Sequence of chain 31.F:
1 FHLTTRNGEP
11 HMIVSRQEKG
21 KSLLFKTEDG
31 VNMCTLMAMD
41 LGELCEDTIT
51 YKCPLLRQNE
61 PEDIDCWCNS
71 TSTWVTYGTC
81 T

Binding-site contacts:
Ligand atom O3 contacts residue BMA1 of chain 31.BA at 1.1 Å.
Ligand atom O6 contacts residue NAG1 of chain 31.Z at 4.5 Å.
Ligand atom C3 contacts residue NAG1 of chain 31.Z at 4.1 Å.
Ligand atom C3 contacts residue BMA1 of chain 31.BA at 2.5 Å.
Ligand atom C5 contacts residue NAG1 of chain 31.Z at 3.8 Å.
Ligand atom C2 contacts residue NAG1 of chain 31.Z at 2.9 Å.
Ligand atom C2 contacts residue HIS2 of chain 31.F at 4.5 Å.
Ligand atom C2 contacts residue BMA1 of chain 31.BA at 3.2 Å.
Ligand atom C4 contacts residue BMA1 of chain 31.BA at 3.6 Å.
Ligand atom O2 contacts residue HIS2 of chain 31.F at 3.4 Å (h-bond).
Ligand atom C1 contacts residue NAG1 of chain 31.Z at 1.7 Å.
Ligand atom O4 contacts residue BMA1 of chain 31.BA at 4.0 Å.
Ligand atom O2 contacts residue NAG1 of chain 31.Z at 3.4 Å (h-bond).
Ligand atom O2 contacts residue BMA1 of chain 31.BA at 3.0 Å (h-bond).
Ligand atom O5 contacts residue NAG1 of chain 31.Z at 2.5 Å (h-bond).

A protein and the small-molecule ligand that binds it are described below.
Small molecule (SMILES): OC[C@H]1O[C@@H](O)[C@@H](O)[C@@H](O)[C@@H]1O